This small molecule binds to this protein.
Small molecule (SMILES): Cc1ccc(-c2ccc(C(=O)O)c(NS(=O)(=O)c3ccc(Oc4ccccc4)cc3)c2)c2ccccc12

Sequence of chain 1.D:
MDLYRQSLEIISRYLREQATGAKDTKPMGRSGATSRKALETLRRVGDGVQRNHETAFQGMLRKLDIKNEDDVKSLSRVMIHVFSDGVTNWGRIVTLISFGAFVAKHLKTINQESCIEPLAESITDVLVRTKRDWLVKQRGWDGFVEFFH

Binding-site contacts:
Ligand atom C9 contacts residue LEU104 of chain 1.D at 3.3 Å (hydrophobic).
Ligand atom C29 contacts residue ARG100 of chain 1.D at 3.5 Å.
Ligand atom O32 contacts residue PHE91 of chain 1.D at 3.1 Å.
Ligand atom C3 contacts residue LEU72 of chain 1.D at 3.7 Å (hydrophobic).
Ligand atom C14 contacts residue MET68 of chain 1.D at 3.4 Å (hydrophobic).
Ligand atom C24 contacts residue PHE107 of chain 1.D at 3.5 Å (hydrophobic).
Ligand atom N31 contacts residue THR103 of chain 1.D at 3.5 Å.
Ligand atom C22 contacts residue PHE107 of chain 1.D at 3.6 Å (hydrophobic).
Ligand atom C16 contacts residue MET68 of chain 1.D at 3.4 Å (hydrophobic).
Ligand atom C23 contacts residue VAL90 of chain 1.D at 3.7 Å (hydrophobic).
Ligand atom C11 contacts residue GLY108 of chain 1.D at 3.7 Å.
Ligand atom C11 contacts residue PHE107 of chain 1.D at 3.6 Å (hydrophobic).
Ligand atom C15 contacts residue VAL90 of chain 1.D at 3.7 Å (hydrophobic).
Ligand atom C22 contacts residue MET87 of chain 1.D at 3.7 Å (hydrophobic).
Ligand atom C10 contacts residue VAL90 of chain 1.D at 3.6 Å (hydrophobic).
Ligand atom O32 contacts residue ARG100 of chain 1.D at 2.6 Å (salt-bridge).
Ligand atom C9 contacts residue PHE107 of chain 1.D at 3.6 Å (hydrophobic).
Ligand atom O33 contacts residue PHE107 of chain 1.D at 3.2 Å.
Ligand atom C29 contacts residue VAL90 of chain 1.D at 3.6 Å (hydrophobic).
Ligand atom O33 contacts residue PHE65 of chain 1.D at 3.3 Å.
Ligand atom C21 contacts residue LEU104 of chain 1.D at 3.7 Å (hydrophobic).
Ligand atom C19 contacts residue PHE107 of chain 1.D at 3.6 Å (hydrophobic).
Ligand atom C28 contacts residue MET68 of chain 1.D at 3.7 Å (hydrophobic).
Ligand atom C1 contacts residue LEU72 of chain 1.D at 3.4 Å (hydrophobic).
Ligand atom C20 contacts residue PHE107 of chain 1.D at 3.5 Å (hydrophobic).
Ligand atom O32 contacts residue VAL90 of chain 1.D at 3.2 Å (h-bond).
Ligand atom C19 contacts residue MET87 of chain 1.D at 3.5 Å (hydrophobic).
Ligand atom O35 contacts residue ARG100 of chain 1.D at 3.5 Å.
Ligand atom O33 contacts residue THR103 of chain 1.D at 3.7 Å.
Ligand atom C30 contacts residue LEU127 of chain 1.D at 3.6 Å (hydrophobic).
Ligand atom C10 contacts residue PHE91 of chain 1.D at 3.6 Å (hydrophobic).
Ligand atom C11 contacts residue LEU104 of chain 1.D at 3.7 Å (hydrophobic).
Ligand atom C7 contacts residue LEU83 of chain 1.D at 3.7 Å (hydrophobic).
Ligand atom C20 contacts residue MET87 of chain 1.D at 3.7 Å (hydrophobic).
Ligand atom O34 contacts residue THR103 of chain 1.D at 3.5 Å.
Ligand atom C10 contacts residue LEU104 of chain 1.D at 3.7 Å (hydrophobic).
Ligand atom C5 contacts residue LEU72 of chain 1.D at 3.7 Å (hydrophobic).
Ligand atom C8 contacts residue LEU104 of chain 1.D at 3.3 Å (hydrophobic).
Ligand atom C27 contacts residue MET68 of chain 1.D at 3.8 Å (hydrophobic).
Ligand atom S37 contacts residue THR103 of chain 1.D at 3.7 Å.